Sequence of chain 1.A:
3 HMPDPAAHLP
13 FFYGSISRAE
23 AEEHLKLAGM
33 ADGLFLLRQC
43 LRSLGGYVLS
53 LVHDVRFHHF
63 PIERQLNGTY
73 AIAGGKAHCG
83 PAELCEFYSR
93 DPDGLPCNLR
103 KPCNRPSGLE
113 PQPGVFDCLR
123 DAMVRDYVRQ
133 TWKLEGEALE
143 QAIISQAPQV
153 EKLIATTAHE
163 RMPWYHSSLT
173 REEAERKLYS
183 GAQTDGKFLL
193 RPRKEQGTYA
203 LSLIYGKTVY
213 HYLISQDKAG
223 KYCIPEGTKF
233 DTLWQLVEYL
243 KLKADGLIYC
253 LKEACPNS

Binding-site contacts:
Ligand atom CAA contacts residue ARG163 of chain 1.A at 4.2 Å.
Ligand atom CAE contacts residue MET164 of chain 1.A at 4.1 Å (hydrophobic).
Ligand atom CAG contacts residue ALA124 of chain 1.A at 3.6 Å (hydrophobic).
Ligand atom NAH contacts residue CYS120 of chain 1.A at 2.9 Å (h-bond).
Ligand atom CAD contacts residue MET164 of chain 1.A at 4.2 Å (hydrophobic).
Ligand atom OAB contacts residue ALA124 of chain 1.A at 4.0 Å.
Ligand atom NAJ contacts residue CYS120 of chain 1.A at 3.9 Å.
Ligand atom NAH contacts residue ALA124 of chain 1.A at 4.3 Å.
Ligand atom NAI contacts residue CYS120 of chain 1.A at 3.9 Å.
Ligand atom CAG contacts residue MET125 of chain 1.A at 4.1 Å (hydrophobic).
Ligand atom OAB contacts residue MET125 of chain 1.A at 3.3 Å.
Ligand atom CAD contacts residue ARG163 of chain 1.A at 4.4 Å.
Ligand atom NAI contacts residue ALA124 of chain 1.A at 4.3 Å.
Ligand atom CAC contacts residue MET164 of chain 1.A at 3.7 Å (hydrophobic).
Ligand atom CAF contacts residue CYS120 of chain 1.A at 1.8 Å (hydrophobic).
Ligand atom NAN contacts residue CYS120 of chain 1.A at 2.9 Å (h-bond).
Ligand atom CAD contacts residue MET125 of chain 1.A at 4.2 Å (hydrophobic).
Ligand atom CAL contacts residue MET125 of chain 1.A at 3.9 Å (hydrophobic).
Ligand atom NAN contacts residue ALA124 of chain 1.A at 3.9 Å.
Ligand atom CAM contacts residue MET125 of chain 1.A at 4.5 Å (hydrophobic).
Ligand atom CAK contacts residue MET125 of chain 1.A at 4.0 Å (hydrophobic).
Ligand atom NAJ contacts residue ALA124 of chain 1.A at 4.1 Å.
Ligand atom CAM contacts residue CYS120 of chain 1.A at 3.5 Å (hydrophobic).
Ligand atom CAG contacts residue CYS120 of chain 1.A at 4.1 Å (hydrophobic).
Ligand atom CAF contacts residue ALA124 of chain 1.A at 3.9 Å (hydrophobic).
Ligand atom CAM contacts residue ALA124 of chain 1.A at 4.2 Å (hydrophobic).
Ligand atom CAE contacts residue CYS120 of chain 1.A at 4.2 Å (hydrophobic).

This small molecule binds to this protein.
Small molecule (SMILES): CC(=O)c1cccc(-n2nnnc2S(=O)(=O)Cc2cccc(Cl)c2)c1